Sequence of chain 1.A:
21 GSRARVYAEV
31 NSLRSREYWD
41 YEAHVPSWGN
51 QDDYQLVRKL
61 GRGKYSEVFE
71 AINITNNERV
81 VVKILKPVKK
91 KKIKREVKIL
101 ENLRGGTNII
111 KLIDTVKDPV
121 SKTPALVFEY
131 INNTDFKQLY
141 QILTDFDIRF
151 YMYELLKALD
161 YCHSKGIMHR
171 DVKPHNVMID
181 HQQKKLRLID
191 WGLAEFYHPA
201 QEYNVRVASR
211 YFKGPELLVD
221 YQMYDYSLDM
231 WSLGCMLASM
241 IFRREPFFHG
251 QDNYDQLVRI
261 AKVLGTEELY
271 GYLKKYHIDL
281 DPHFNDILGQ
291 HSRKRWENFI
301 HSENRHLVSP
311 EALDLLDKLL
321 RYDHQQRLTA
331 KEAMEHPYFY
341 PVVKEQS

A protein and the small-molecule ligand that binds it are described below.
Small molecule (SMILES): C=CCOc1cccc2c1-c1c(c3c(n1C(C)C)CCCC3=O)C2=O

Binding-site contacts:
Ligand atom C11 contacts residue VAL68 of chain 1.A at 3.9 Å (hydrophobic).
Ligand atom C18 contacts residue GLY61 of chain 1.A at 3.7 Å.
Ligand atom C05 contacts residue MET178 of chain 1.A at 3.8 Å (hydrophobic).
Ligand atom C21 contacts residue SER66 of chain 1.A at 3.8 Å.
Ligand atom C22 contacts residue ASP190 of chain 1.A at 4.0 Å.
Ligand atom C22 contacts residue LYS83 of chain 1.A at 3.7 Å.
Ligand atom C11 contacts residue ILE189 of chain 1.A at 3.5 Å (hydrophobic).
Ligand atom C09 contacts residue VAL81 of chain 1.A at 3.8 Å (hydrophobic).
Ligand atom N15 contacts residue ILE189 of chain 1.A at 3.6 Å.
Ligand atom O23 contacts residue ASP190 of chain 1.A at 3.6 Å.
Ligand atom C02 contacts residue ASN133 of chain 1.A at 3.8 Å.
Ligand atom C18 contacts residue LEU60 of chain 1.A at 3.7 Å (hydrophobic).
Ligand atom C08 contacts residue ILE110 of chain 1.A at 3.6 Å (hydrophobic).
Ligand atom C08 contacts residue VAL81 of chain 1.A at 3.9 Å (hydrophobic).
Ligand atom O04 contacts residue LEU60 of chain 1.A at 4.0 Å.
Ligand atom O23 contacts residue LYS83 of chain 1.A at 2.9 Å (salt-bridge).
Ligand atom C14 contacts residue VAL68 of chain 1.A at 3.6 Å (hydrophobic).
Ligand atom C12 contacts residue ILE189 of chain 1.A at 3.5 Å (hydrophobic).
Ligand atom C07 contacts residue VAL81 of chain 1.A at 3.5 Å (hydrophobic).
Ligand atom C20 contacts residue ASP190 of chain 1.A at 3.5 Å.
Ligand atom N15 contacts residue VAL68 of chain 1.A at 3.8 Å.
Ligand atom O25 contacts residue PHE128 of chain 1.A at 3.2 Å.
Ligand atom C07 contacts residue ILE131 of chain 1.A at 3.7 Å (hydrophobic).
Ligand atom C03 contacts residue ILE131 of chain 1.A at 3.9 Å (hydrophobic).
Ligand atom C13 contacts residue ILE189 of chain 1.A at 3.7 Å (hydrophobic).
Ligand atom C01 contacts residue LEU60 of chain 1.A at 4.0 Å (hydrophobic).
Ligand atom O04 contacts residue MET178 of chain 1.A at 3.6 Å (h-bond).
Ligand atom C24 contacts residue ILE189 of chain 1.A at 3.9 Å (hydrophobic).
Ligand atom C21 contacts residue LYS83 of chain 1.A at 3.6 Å.
Ligand atom C21 contacts residue VAL68 of chain 1.A at 3.9 Å (hydrophobic).
Ligand atom C06 contacts residue VAL81 of chain 1.A at 3.7 Å (hydrophobic).
Ligand atom C19 contacts residue VAL68 of chain 1.A at 3.7 Å (hydrophobic).
Ligand atom C17 contacts residue ILE189 of chain 1.A at 3.9 Å (hydrophobic).
Ligand atom C06 contacts residue ILE131 of chain 1.A at 3.8 Å (hydrophobic).
Ligand atom C21 contacts residue ASP190 of chain 1.A at 3.5 Å.
Ligand atom C07 contacts residue GLU129 of chain 1.A at 3.4 Å.
Ligand atom C14 contacts residue ILE189 of chain 1.A at 3.7 Å (hydrophobic).
Ligand atom C08 contacts residue GLU129 of chain 1.A at 3.6 Å.
Ligand atom C03 contacts residue MET178 of chain 1.A at 3.6 Å (hydrophobic).
Ligand atom C13 contacts residue VAL68 of chain 1.A at 3.8 Å (hydrophobic).